Sequence of chain 1.B:
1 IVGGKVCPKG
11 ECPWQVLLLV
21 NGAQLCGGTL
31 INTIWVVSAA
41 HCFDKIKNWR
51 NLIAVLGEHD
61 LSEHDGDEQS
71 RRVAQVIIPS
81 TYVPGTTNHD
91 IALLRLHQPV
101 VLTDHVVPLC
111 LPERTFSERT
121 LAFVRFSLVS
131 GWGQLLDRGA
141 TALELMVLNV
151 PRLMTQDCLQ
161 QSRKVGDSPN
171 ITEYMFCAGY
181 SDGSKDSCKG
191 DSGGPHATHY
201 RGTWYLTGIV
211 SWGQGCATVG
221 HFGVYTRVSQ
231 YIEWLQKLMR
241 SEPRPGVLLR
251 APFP

Binding-site contacts:
Ligand atom C17 contacts residue TRP212 of chain 1.B at 3.4 Å (hydrophobic).
Ligand atom C19 contacts residue THR86 of chain 1.B at 3.6 Å.
Ligand atom N3 contacts residue TYR82 of chain 1.B at 3.1 Å (h-bond).
Ligand atom C24 contacts residue SER192 of chain 1.B at 3.5 Å.
Ligand atom C6 contacts residue SER168 of chain 1.B at 3.5 Å.
Ligand atom C26 contacts residue ASP186 of chain 1.B at 3.5 Å.
Ligand atom C6 contacts residue GLN214 of chain 1.B at 3.4 Å.
Ligand atom N1 contacts residue ASP186 of chain 1.B at 2.9 Å (salt-bridge).
Ligand atom C26 contacts residue SER187 of chain 1.B at 3.4 Å.
Ligand atom C21 contacts residue SER192 of chain 1.B at 3.2 Å.
Ligand atom N6 contacts residue HIS41 of chain 1.B at 3.5 Å (h-bond).
Ligand atom C7 contacts residue SER168 of chain 1.B at 3.5 Å.
Ligand atom N1 contacts residue GLY215 of chain 1.B at 2.7 Å (h-bond).
Ligand atom O1 contacts residue GLY213 of chain 1.B at 3.3 Å (h-bond).
Ligand atom N3 contacts residue ASP44 of chain 1.B at 2.9 Å (salt-bridge).
Ligand atom O4 contacts residue LYS189 of chain 1.B at 3.5 Å (salt-bridge).
Ligand atom C4 contacts residue PRO169 of chain 1.B at 3.4 Å (hydrophobic).
Ligand atom C17 contacts residue GLY213 of chain 1.B at 3.3 Å.
Ligand atom N2 contacts residue GLY223 of chain 1.B at 3.6 Å.
Ligand atom N1 contacts residue SER187 of chain 1.B at 3.6 Å.
Ligand atom N3 contacts residue HIS41 of chain 1.B at 3.3 Å.
Ligand atom C24 contacts residue SER211 of chain 1.B at 3.4 Å.
Ligand atom O2 contacts residue ASP44 of chain 1.B at 3.1 Å (salt-bridge).
Ligand atom N3 contacts residue THR86 of chain 1.B at 2.9 Å (h-bond).
Ligand atom O3 contacts residue GLY215 of chain 1.B at 2.8 Å (h-bond).
Ligand atom O1 contacts residue TRP212 of chain 1.B at 3.1 Å.
Ligand atom C10 contacts residue SER168 of chain 1.B at 3.4 Å.
Ligand atom N3 contacts residue GLY85 of chain 1.B at 3.2 Å.
Ligand atom N2 contacts residue ASP186 of chain 1.B at 3.0 Å (salt-bridge).
Ligand atom C2 contacts residue GLY85 of chain 1.B at 3.5 Å.
Ligand atom C22 contacts residue TRP212 of chain 1.B at 3.5 Å (hydrophobic).
Ligand atom C25 contacts residue SER211 of chain 1.B at 3.4 Å.
Ligand atom C16 contacts residue TRP212 of chain 1.B at 3.6 Å (hydrophobic).
Ligand atom N4 contacts residue GLY213 of chain 1.B at 2.8 Å (h-bond).
Ligand atom C2 contacts residue ASP44 of chain 1.B at 3.4 Å.
Ligand atom C17 contacts residue GLY215 of chain 1.B at 3.5 Å.
Ligand atom N6 contacts residue SER211 of chain 1.B at 2.8 Å (h-bond).
Ligand atom C21 contacts residue SER211 of chain 1.B at 3.2 Å.
Ligand atom O3 contacts residue GLY213 of chain 1.B at 3.5 Å (h-bond).
Ligand atom N2 contacts residue SER187 of chain 1.B at 2.9 Å (h-bond).

A protein and the small-molecule ligand that binds it are described below.
Small molecule (SMILES): CCS(=O)(=O)N[C@H](Cc1c[nH]c2ccccc12)C(=O)N[C@@H](CCC(N)=O)C(=O)NCc1ccc(C(=N)N)cc1